Binding-site contacts:
Ligand atom C4 contacts residue ASN101 of chain 1.F at 4.3 Å.
Ligand atom N2 contacts residue ASN101 of chain 1.F at 3.0 Å (h-bond).
Ligand atom C1 contacts residue SER103 of chain 1.F at 3.8 Å.
Ligand atom O5 contacts residue ASN101 of chain 1.F at 2.4 Å (h-bond).
Ligand atom C5 contacts residue LEU131 of chain 1.F at 4.3 Å (hydrophobic).
Ligand atom C6 contacts residue LEU131 of chain 1.F at 4.1 Å (hydrophobic).
Ligand atom C5 contacts residue ASN101 of chain 1.F at 3.8 Å.
Ligand atom C7 contacts residue ASN101 of chain 1.F at 3.2 Å.
Ligand atom C7 contacts residue SER103 of chain 1.F at 4.3 Å.
Ligand atom C3 contacts residue ASN101 of chain 1.F at 3.9 Å.
Ligand atom C1 contacts residue TRP104 of chain 1.F at 4.0 Å (hydrophobic).
Ligand atom O7 contacts residue ASN101 of chain 1.F at 3.3 Å (h-bond).
Ligand atom C2 contacts residue ASN101 of chain 1.F at 2.5 Å.
Ligand atom O5 contacts residue TRP104 of chain 1.F at 3.8 Å.
Ligand atom C1 contacts residue ASN101 of chain 1.F at 1.5 Å.
Ligand atom O6 contacts residue LEU135 of chain 1.F at 4.4 Å.
Ligand atom C2 contacts residue SER103 of chain 1.F at 4.2 Å.
Ligand atom N2 contacts residue SER103 of chain 1.F at 3.5 Å (h-bond).
Ligand atom C8 contacts residue ALA102 of chain 1.F at 4.3 Å (hydrophobic).
Ligand atom C8 contacts residue ASN101 of chain 1.F at 3.7 Å.
Ligand atom C8 contacts residue SER103 of chain 1.F at 3.8 Å.
Ligand atom C6 contacts residue LEU135 of chain 1.F at 4.3 Å (hydrophobic).

Sequence of chain 1.F:
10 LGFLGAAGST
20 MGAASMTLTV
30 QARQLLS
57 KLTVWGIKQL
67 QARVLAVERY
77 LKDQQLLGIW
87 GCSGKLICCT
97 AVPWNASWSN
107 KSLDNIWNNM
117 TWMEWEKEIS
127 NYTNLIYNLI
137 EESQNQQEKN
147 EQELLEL

A small-molecule ligand and the protein it binds are described below.
Small molecule (SMILES): CC(=O)N[C@@H]1[C@@H](O)[C@H](O)[C@@H](CO)O[C@H]1O